Sequence of chain 52.D:
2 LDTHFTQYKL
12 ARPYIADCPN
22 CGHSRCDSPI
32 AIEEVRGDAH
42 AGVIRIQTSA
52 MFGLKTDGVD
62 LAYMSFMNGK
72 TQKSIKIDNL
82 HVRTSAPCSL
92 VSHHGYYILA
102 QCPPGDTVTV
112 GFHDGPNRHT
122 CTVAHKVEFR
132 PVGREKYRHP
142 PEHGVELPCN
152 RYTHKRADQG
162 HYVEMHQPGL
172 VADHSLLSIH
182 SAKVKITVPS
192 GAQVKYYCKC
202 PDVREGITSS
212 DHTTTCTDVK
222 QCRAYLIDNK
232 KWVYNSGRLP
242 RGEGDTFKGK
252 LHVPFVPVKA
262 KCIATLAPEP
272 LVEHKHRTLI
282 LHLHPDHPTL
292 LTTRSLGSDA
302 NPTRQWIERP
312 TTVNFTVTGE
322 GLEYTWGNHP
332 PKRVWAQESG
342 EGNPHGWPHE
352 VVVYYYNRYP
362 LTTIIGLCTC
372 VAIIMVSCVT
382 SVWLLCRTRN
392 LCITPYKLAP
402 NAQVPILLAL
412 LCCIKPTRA

This protein binds this small molecule.
Small molecule (SMILES): O=C(O)[C@@H]1O[C@H](O[C@H]2[C@@H](OS(=O)(=O)O)O[C@@H](O)[C@H](NS(=O)(=O)O)[C@H]2O)[C@@H](OS(=O)(=O)O)[C@H](O)[C@@H]1O

Binding-site contacts:
Ligand atom C2 contacts residue ALA158 of chain 52.D at 3.7 Å (hydrophobic).
Ligand atom C6 contacts residue HIS155 of chain 52.D at 3.4 Å.
Ligand atom OAF contacts residue ALA158 of chain 52.D at 3.3 Å.
Ligand atom O4 contacts residue HIS155 of chain 52.D at 3.5 Å (h-bond).
Ligand atom C6 contacts residue SER93 of chain 52.D at 4.0 Å.
Ligand atom OBI contacts residue LYS156 of chain 52.D at 4.0 Å.
Ligand atom O6B contacts residue HIS94 of chain 52.D at 4.0 Å.
Ligand atom O5 contacts residue HIS155 of chain 52.D at 3.6 Å.
Ligand atom O6A contacts residue LEU62 of chain 52.D at 3.4 Å.
Ligand atom C5 contacts residue LEU62 of chain 52.D at 3.8 Å (hydrophobic).
Ligand atom OAH contacts residue LEU2 of chain 52.D at 2.8 Å (h-bond).
Ligand atom C3 contacts residue LYS156 of chain 52.D at 4.0 Å.
Ligand atom O6A contacts residue HIS94 of chain 52.D at 3.2 Å (h-bond).
Ligand atom O3 contacts residue ALA158 of chain 52.D at 3.0 Å (h-bond).
Ligand atom C6 contacts residue LEU62 of chain 52.D at 3.5 Å (hydrophobic).
Ligand atom SAG contacts residue THR4 of chain 52.D at 3.9 Å.
Ligand atom OAH contacts residue THR4 of chain 52.D at 3.7 Å.
Ligand atom O4 contacts residue SER93 of chain 52.D at 3.0 Å (h-bond).
Ligand atom C3 contacts residue ARG157 of chain 52.D at 3.7 Å.
Ligand atom O6A contacts residue HIS155 of chain 52.D at 3.8 Å.
Ligand atom O6B contacts residue LYS156 of chain 52.D at 3.3 Å.
Ligand atom OAF contacts residue THR4 of chain 52.D at 2.9 Å (h-bond).
Ligand atom OAF contacts residue ARG157 of chain 52.D at 2.8 Å (salt-bridge).
Ligand atom O3 contacts residue ARG157 of chain 52.D at 3.3 Å (salt-bridge).
Ligand atom O6B contacts residue ARG157 of chain 52.D at 3.3 Å (salt-bridge).
Ligand atom O6B contacts residue HIS155 of chain 52.D at 3.3 Å (h-bond).
Ligand atom O3 contacts residue LYS156 of chain 52.D at 3.0 Å.
Ligand atom O5 contacts residue ARG157 of chain 52.D at 3.8 Å.
Ligand atom C4 contacts residue LYS156 of chain 52.D at 4.0 Å.
Ligand atom O5 contacts residue LYS156 of chain 52.D at 3.4 Å.
Ligand atom O5B contacts residue LYS156 of chain 52.D at 3.3 Å.
Ligand atom O6B contacts residue LEU62 of chain 52.D at 4.0 Å.
Ligand atom O4 contacts residue LYS156 of chain 52.D at 3.5 Å.
Ligand atom O6A contacts residue SER93 of chain 52.D at 3.2 Å.
Ligand atom SAG contacts residue ARG157 of chain 52.D at 3.6 Å (salt-bridge).
Ligand atom OAH contacts residue ARG157 of chain 52.D at 3.1 Å (salt-bridge).
Ligand atom C5 contacts residue HIS155 of chain 52.D at 4.0 Å.
Ligand atom C6 contacts residue HIS94 of chain 52.D at 3.9 Å.
Ligand atom C3 contacts residue ALA158 of chain 52.D at 4.0 Å (hydrophobic).
Ligand atom OAH contacts residue ASP3 of chain 52.D at 4.0 Å.